Binding-site contacts:
Ligand atom PB contacts residue ARG28 of chain 1.B at 3.7 Å.
Ligand atom C6 contacts residue ARG75 of chain 1.B at 3.8 Å.
Ligand atom O2B contacts residue ARG28 of chain 1.B at 2.3 Å (salt-bridge).
Ligand atom C8 contacts residue ALA83 of chain 1.B at 3.5 Å (hydrophobic).
Ligand atom O3A contacts residue ARG27 of chain 1.B at 2.7 Å (salt-bridge).
Ligand atom C1 contacts residue PRO23 of chain 1.B at 3.7 Å (hydrophobic).
Ligand atom O2A contacts residue TYR41 of chain 1.B at 2.6 Å (h-bond).
Ligand atom C2 contacts residue TYR41 of chain 1.B at 3.4 Å (hydrophobic).
Ligand atom O2A contacts residue ARG75 of chain 1.B at 3.2 Å (salt-bridge).
Ligand atom PA contacts residue TYR41 of chain 1.B at 3.8 Å.
Ligand atom O1 contacts residue MET26 of chain 1.B at 3.4 Å.
Ligand atom O2A contacts residue TYR230 of chain 1.A at 2.4 Å (h-bond).
Ligand atom C7 contacts residue VAL67 of chain 1.B at 3.6 Å (hydrophobic).
Ligand atom C7 contacts residue SER68 of chain 1.B at 3.8 Å.
Ligand atom O1A contacts residue ARG75 of chain 1.B at 3.1 Å (salt-bridge).
Ligand atom C6 contacts residue ASN72 of chain 1.B at 3.8 Å.
Ligand atom O3B contacts residue ARG27 of chain 1.B at 3.2 Å (salt-bridge).
Ligand atom C8 contacts residue ASN72 of chain 1.B at 3.8 Å.
Ligand atom C9 contacts residue ARG75 of chain 1.B at 3.6 Å.
Ligand atom C1 contacts residue ASP24 of chain 1.B at 3.6 Å.
Ligand atom O2B contacts residue MET26 of chain 1.B at 3.6 Å (h-bond).
Ligand atom O1B contacts residue MG1 of chain 1.F at 3.2 Å.
Ligand atom O1B contacts residue ASP24 of chain 1.B at 2.8 Å (salt-bridge).
Ligand atom O3A contacts residue GLY25 of chain 1.B at 3.7 Å.
Ligand atom O1A contacts residue TYR230 of chain 1.A at 3.6 Å.
Ligand atom C5 contacts residue VAL67 of chain 1.B at 3.3 Å (hydrophobic).
Ligand atom PA contacts residue TYR230 of chain 1.A at 3.6 Å.
Ligand atom O2B contacts residue ARG27 of chain 1.B at 3.0 Å (salt-bridge).
Ligand atom O1 contacts residue GLY25 of chain 1.B at 3.5 Å (h-bond).
Ligand atom C9 contacts residue ASN72 of chain 1.B at 3.6 Å.
Ligand atom O1B contacts residue GLY25 of chain 1.B at 2.9 Å (h-bond).
Ligand atom PB contacts residue GLY25 of chain 1.B at 3.7 Å.
Ligand atom PA contacts residue MET26 of chain 1.B at 3.8 Å.
Ligand atom PB contacts residue ARG27 of chain 1.B at 3.4 Å.
Ligand atom O3A contacts residue MET26 of chain 1.B at 2.9 Å (h-bond).
Ligand atom O1 contacts residue ASP24 of chain 1.B at 3.8 Å.
Ligand atom C7 contacts residue ALA83 of chain 1.B at 3.5 Å (hydrophobic).
Ligand atom PB contacts residue MET26 of chain 1.B at 3.6 Å.
Ligand atom O1A contacts residue MG1 of chain 1.F at 2.6 Å.
Ligand atom O2B contacts residue GLY25 of chain 1.B at 3.6 Å.

Sequence of chain 1.B:
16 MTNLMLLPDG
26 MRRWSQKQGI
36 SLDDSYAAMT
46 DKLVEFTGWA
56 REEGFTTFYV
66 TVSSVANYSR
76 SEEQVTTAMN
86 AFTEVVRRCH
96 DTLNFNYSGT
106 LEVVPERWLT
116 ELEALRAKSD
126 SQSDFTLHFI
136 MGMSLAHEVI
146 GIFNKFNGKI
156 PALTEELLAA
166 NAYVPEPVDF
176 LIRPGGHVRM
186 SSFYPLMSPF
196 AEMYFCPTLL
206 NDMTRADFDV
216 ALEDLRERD

A protein and the small-molecule ligand that binds it are described below.
Small molecule (SMILES): CC(C)=CCC/C(C)=C/CO[P](=O)(O)OP(=O)(O)O

Sequence of chain 1.A:
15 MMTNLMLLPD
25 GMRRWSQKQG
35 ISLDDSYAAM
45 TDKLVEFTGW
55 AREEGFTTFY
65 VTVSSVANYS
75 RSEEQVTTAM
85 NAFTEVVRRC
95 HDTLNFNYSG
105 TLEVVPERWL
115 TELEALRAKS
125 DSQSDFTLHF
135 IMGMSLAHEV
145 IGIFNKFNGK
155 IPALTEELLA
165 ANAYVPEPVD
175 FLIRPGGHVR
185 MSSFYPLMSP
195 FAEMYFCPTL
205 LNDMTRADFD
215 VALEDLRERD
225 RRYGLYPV